Sequence of chain 1.A:
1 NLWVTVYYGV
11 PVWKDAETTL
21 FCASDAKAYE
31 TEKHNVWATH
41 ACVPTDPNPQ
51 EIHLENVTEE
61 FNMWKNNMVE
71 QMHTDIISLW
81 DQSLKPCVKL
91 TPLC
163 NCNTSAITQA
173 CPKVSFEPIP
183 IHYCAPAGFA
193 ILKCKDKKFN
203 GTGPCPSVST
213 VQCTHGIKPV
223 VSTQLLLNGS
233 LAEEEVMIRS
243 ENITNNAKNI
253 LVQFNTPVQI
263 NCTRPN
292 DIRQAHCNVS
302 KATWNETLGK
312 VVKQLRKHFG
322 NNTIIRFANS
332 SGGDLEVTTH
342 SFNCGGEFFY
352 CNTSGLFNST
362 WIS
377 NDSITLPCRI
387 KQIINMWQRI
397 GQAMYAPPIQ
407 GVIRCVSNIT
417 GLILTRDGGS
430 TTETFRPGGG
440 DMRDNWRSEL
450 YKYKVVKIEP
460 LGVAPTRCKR

A small-molecule ligand and the protein it binds are described below.
Small molecule (SMILES): [H]/N=C(/N)NC[C@H]1Cc2cc(CNC)ccc2[C@@H]1NC(=O)C(=O)Nc1ccc(Cl)c(F)c1

Binding-site contacts:
Ligand atom N28 contacts residue ILE396 of chain 1.A at 3.2 Å.
Ligand atom O16 contacts residue MET392 of chain 1.A at 2.7 Å (h-bond).
Ligand atom C07 contacts residue GLY439 of chain 1.A at 3.7 Å.
Ligand atom O16 contacts residue TRP393 of chain 1.A at 3.8 Å.
Ligand atom C02 contacts residue MET392 of chain 1.A at 3.1 Å (hydrophobic).
Ligand atom N14 contacts residue GLY439 of chain 1.A at 3.6 Å (h-bond).
Ligand atom N19 contacts residue ASN391 of chain 1.A at 2.7 Å (h-bond).
Ligand atom C27 contacts residue TRP393 of chain 1.A at 3.2 Å (hydrophobic).
Ligand atom CL25 contacts residue ASN344 of chain 1.A at 3.8 Å.
Ligand atom CL25 contacts residue PHE343 of chain 1.A at 3.6 Å.
Ligand atom C06 contacts residue GLY439 of chain 1.A at 3.7 Å.
Ligand atom C17 contacts residue TRP393 of chain 1.A at 3.4 Å (hydrophobic).
Ligand atom C15 contacts residue TRP393 of chain 1.A at 3.7 Å (hydrophobic).
Ligand atom N01 contacts residue MET392 of chain 1.A at 3.9 Å.
Ligand atom N28 contacts residue GLY397 of chain 1.A at 3.3 Å (h-bond).
Ligand atom O16 contacts residue ASN391 of chain 1.A at 3.4 Å (h-bond).
Ligand atom F23 contacts residue SER224 of chain 1.A at 3.9 Å.
Ligand atom C20 contacts residue ASN391 of chain 1.A at 3.5 Å.
Ligand atom C contacts residue ASN251 of chain 1.A at 3.5 Å.
Ligand atom N03 contacts residue ILE396 of chain 1.A at 3.5 Å.
Ligand atom C27 contacts residue ASN391 of chain 1.A at 3.4 Å.
Ligand atom N19 contacts residue TRP393 of chain 1.A at 3.2 Å (h-bond).
Ligand atom F23 contacts residue THR225 of chain 1.A at 3.9 Å.
Ligand atom N19 contacts residue MET392 of chain 1.A at 3.6 Å.
Ligand atom N28 contacts residue MET392 of chain 1.A at 2.8 Å (h-bond).
Ligand atom O18 contacts residue TRP393 of chain 1.A at 3.5 Å.
Ligand atom C26 contacts residue TRP393 of chain 1.A at 3.5 Å (hydrophobic).
Ligand atom C02 contacts residue ARG395 of chain 1.A at 3.2 Å.
Ligand atom C15 contacts residue MET392 of chain 1.A at 3.4 Å (hydrophobic).
Ligand atom F23 contacts residue SER342 of chain 1.A at 3.5 Å.
Ligand atom C contacts residue GLY438 of chain 1.A at 3.5 Å.
Ligand atom N contacts residue GLY438 of chain 1.A at 2.9 Å (h-bond).
Ligand atom C08 contacts residue GLY439 of chain 1.A at 4.0 Å.
Ligand atom C02 contacts residue ILE396 of chain 1.A at 3.8 Å (hydrophobic).
Ligand atom N03 contacts residue MET392 of chain 1.A at 3.5 Å (h-bond).
Ligand atom N28 contacts residue ARG395 of chain 1.A at 2.8 Å (salt-bridge).
Ligand atom C17 contacts residue ASN391 of chain 1.A at 3.8 Å.
Ligand atom N03 contacts residue ARG395 of chain 1.A at 2.8 Å (salt-bridge).
Ligand atom O18 contacts residue GLY439 of chain 1.A at 3.6 Å.
Ligand atom C20 contacts residue TRP393 of chain 1.A at 3.4 Å (hydrophobic).